This protein binds this small molecule.
Small molecule (SMILES): CC(=O)N[C@@H]1[C@@H](O)[C@H](O)[C@@H](CO)O[C@H]1O

Sequence of chain 1.B:
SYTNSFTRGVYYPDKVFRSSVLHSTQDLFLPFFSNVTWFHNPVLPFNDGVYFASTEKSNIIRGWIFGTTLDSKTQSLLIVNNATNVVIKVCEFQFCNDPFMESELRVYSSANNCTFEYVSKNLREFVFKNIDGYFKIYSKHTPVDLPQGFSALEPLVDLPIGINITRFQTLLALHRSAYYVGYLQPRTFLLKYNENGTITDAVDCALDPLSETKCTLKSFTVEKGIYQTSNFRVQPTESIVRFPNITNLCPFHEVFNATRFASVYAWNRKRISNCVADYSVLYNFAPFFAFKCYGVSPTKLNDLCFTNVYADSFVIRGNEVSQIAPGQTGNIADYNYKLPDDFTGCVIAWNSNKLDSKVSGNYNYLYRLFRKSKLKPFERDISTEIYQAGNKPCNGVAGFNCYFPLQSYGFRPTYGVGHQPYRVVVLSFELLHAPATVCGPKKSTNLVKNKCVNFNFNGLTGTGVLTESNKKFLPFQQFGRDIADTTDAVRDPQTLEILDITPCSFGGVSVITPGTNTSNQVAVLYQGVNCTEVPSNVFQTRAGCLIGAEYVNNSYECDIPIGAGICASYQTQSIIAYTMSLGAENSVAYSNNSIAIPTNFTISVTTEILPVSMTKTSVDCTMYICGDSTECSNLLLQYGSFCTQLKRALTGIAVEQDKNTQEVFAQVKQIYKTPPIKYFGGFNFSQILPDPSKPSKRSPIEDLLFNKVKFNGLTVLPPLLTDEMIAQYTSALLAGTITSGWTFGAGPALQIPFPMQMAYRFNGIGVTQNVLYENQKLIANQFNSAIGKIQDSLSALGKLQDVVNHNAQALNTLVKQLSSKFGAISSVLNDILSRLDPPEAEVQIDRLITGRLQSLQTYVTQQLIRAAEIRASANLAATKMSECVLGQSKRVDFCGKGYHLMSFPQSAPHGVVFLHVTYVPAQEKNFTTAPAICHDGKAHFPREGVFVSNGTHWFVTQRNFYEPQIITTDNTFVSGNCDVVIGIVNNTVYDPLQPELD

Binding-site contacts:
Ligand atom C3 contacts residue ASN232 of chain 1.C at 3.8 Å.
Ligand atom C2 contacts residue ASN232 of chain 1.C at 2.5 Å.
Ligand atom C8 contacts residue ASN232 of chain 1.C at 4.5 Å.
Ligand atom C8 contacts residue GLY230 of chain 1.C at 4.0 Å.
Ligand atom C5 contacts residue ASN232 of chain 1.C at 3.6 Å.
Ligand atom N2 contacts residue ASN232 of chain 1.C at 3.0 Å (h-bond).
Ligand atom C7 contacts residue ASN232 of chain 1.C at 4.1 Å.
Ligand atom O7 contacts residue HIS517 of chain 1.B at 4.3 Å.
Ligand atom O5 contacts residue ASN232 of chain 1.C at 2.3 Å (h-bond).
Ligand atom C1 contacts residue ASN232 of chain 1.C at 1.4 Å.
Ligand atom C4 contacts residue ASN232 of chain 1.C at 4.2 Å.

Sequence of chain 1.C:
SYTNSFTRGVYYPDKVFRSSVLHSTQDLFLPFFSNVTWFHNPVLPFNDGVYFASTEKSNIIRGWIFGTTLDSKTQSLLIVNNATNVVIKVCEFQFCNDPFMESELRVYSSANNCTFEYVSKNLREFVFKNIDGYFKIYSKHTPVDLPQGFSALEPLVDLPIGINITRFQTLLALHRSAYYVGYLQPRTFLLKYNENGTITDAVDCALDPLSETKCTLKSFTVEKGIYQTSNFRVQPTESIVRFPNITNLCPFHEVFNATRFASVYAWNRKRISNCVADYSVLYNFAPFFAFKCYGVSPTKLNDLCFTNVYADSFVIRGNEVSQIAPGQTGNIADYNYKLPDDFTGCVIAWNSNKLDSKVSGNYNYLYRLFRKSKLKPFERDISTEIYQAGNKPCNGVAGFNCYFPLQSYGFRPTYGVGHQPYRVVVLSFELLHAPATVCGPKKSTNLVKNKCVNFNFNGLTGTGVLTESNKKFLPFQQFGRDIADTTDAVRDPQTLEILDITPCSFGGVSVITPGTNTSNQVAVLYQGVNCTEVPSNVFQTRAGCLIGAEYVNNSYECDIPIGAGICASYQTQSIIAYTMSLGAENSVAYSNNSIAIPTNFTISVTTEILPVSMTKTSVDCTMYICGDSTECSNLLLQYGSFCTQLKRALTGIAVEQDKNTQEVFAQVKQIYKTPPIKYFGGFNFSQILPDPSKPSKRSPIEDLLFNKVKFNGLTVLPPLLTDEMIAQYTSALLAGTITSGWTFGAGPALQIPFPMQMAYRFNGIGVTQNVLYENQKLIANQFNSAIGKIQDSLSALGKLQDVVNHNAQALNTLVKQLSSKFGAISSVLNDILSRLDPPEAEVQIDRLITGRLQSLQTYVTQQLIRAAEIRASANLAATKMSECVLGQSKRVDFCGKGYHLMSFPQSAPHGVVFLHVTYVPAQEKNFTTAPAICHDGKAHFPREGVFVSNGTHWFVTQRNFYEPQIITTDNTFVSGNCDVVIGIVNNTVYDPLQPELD